Sequence of chain 1.C:
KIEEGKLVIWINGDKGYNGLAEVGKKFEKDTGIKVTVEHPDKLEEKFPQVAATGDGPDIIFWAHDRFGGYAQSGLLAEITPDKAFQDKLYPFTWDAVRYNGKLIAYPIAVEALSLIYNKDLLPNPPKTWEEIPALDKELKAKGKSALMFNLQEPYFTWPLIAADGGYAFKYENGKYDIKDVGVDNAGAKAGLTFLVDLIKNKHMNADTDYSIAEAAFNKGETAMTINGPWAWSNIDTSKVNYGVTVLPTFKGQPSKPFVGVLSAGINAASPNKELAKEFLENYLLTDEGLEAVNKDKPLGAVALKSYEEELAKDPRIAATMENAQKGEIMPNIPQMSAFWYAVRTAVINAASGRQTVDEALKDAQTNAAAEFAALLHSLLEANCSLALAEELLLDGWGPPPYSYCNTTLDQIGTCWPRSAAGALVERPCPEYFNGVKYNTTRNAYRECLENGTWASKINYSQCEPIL

Binding-site contacts:
Ligand atom O3 contacts residue ASP67 of chain 1.C at 2.7 Å (salt-bridge).
Ligand atom O3 contacts residue ALA65 of chain 1.C at 3.5 Å.
Ligand atom C2 contacts residue GLU113 of chain 1.C at 3.4 Å.
Ligand atom O3 contacts residue TRP342 of chain 1.C at 3.7 Å.
Ligand atom O2 contacts residue ALA65 of chain 1.C at 3.4 Å.
Ligand atom C6 contacts residue TRP342 of chain 1.C at 3.6 Å (hydrophobic).
Ligand atom C3 contacts residue ASP67 of chain 1.C at 3.6 Å.
Ligand atom O2 contacts residue TRP64 of chain 1.C at 3.0 Å (h-bond).
Ligand atom O2 contacts residue ASP67 of chain 1.C at 2.7 Å (salt-bridge).
Ligand atom O6 contacts residue TYR157 of chain 1.C at 3.4 Å (h-bond).
Ligand atom C1 contacts residue TRP232 of chain 1.C at 3.9 Å (hydrophobic).
Ligand atom C1 contacts residue LYS17 of chain 1.C at 3.5 Å.
Ligand atom O2 contacts residue LYS17 of chain 1.C at 2.9 Å (salt-bridge).
Ligand atom C4 contacts residue ARG68 of chain 1.C at 3.8 Å.
Ligand atom O4 contacts residue ARG346 of chain 1.C at 3.5 Å (salt-bridge).
Ligand atom C1 contacts residue TYR157 of chain 1.C at 3.7 Å (hydrophobic).
Ligand atom O5 contacts residue TYR157 of chain 1.C at 3.3 Å.
Ligand atom O3 contacts residue TRP64 of chain 1.C at 3.7 Å.
Ligand atom O4 contacts residue ARG68 of chain 1.C at 2.9 Å (salt-bridge).
Ligand atom C2 contacts residue ASP67 of chain 1.C at 3.3 Å.
Ligand atom O1 contacts residue LYS17 of chain 1.C at 2.9 Å (salt-bridge).
Ligand atom O1 contacts residue ASN14 of chain 1.C at 3.3 Å (h-bond).
Ligand atom O1 contacts residue ASP16 of chain 1.C at 3.0 Å (salt-bridge).
Ligand atom C4 contacts residue TRP342 of chain 1.C at 3.7 Å (hydrophobic).
Ligand atom O6 contacts residue GLU155 of chain 1.C at 2.4 Å (salt-bridge).
Ligand atom O3 contacts residue ARG68 of chain 1.C at 2.8 Å (salt-bridge).
Ligand atom C1 contacts residue ASP16 of chain 1.C at 3.6 Å.
Ligand atom C6 contacts residue PRO156 of chain 1.C at 3.8 Å (hydrophobic).
Ligand atom C6 contacts residue GLU155 of chain 1.C at 3.4 Å.
Ligand atom O3 contacts residue GLU113 of chain 1.C at 3.2 Å (salt-bridge).
Ligand atom C6 contacts residue ARG346 of chain 1.C at 3.7 Å.
Ligand atom C3 contacts residue GLU113 of chain 1.C at 3.8 Å.
Ligand atom C3 contacts residue ARG68 of chain 1.C at 3.9 Å.
Ligand atom C2 contacts residue LYS17 of chain 1.C at 3.8 Å.
Ligand atom C6 contacts residue TYR157 of chain 1.C at 3.8 Å (hydrophobic).
Ligand atom C3 contacts residue TRP64 of chain 1.C at 3.7 Å (hydrophobic).
Ligand atom O6 contacts residue PRO156 of chain 1.C at 3.1 Å.
Ligand atom O6 contacts residue ARG346 of chain 1.C at 3.6 Å.
Ligand atom O2 contacts residue GLU113 of chain 1.C at 2.8 Å (salt-bridge).
Ligand atom O6 contacts residue PHE158 of chain 1.C at 3.9 Å.

The small molecule below binds the protein below.
Small molecule (SMILES): OC[C@H]1O[C@H](O[C@H]2[C@H](O)[C@@H](O)[C@@H](O)O[C@@H]2CO)[C@H](O)[C@@H](O)[C@@H]1O